Sequence of chain 1.B:
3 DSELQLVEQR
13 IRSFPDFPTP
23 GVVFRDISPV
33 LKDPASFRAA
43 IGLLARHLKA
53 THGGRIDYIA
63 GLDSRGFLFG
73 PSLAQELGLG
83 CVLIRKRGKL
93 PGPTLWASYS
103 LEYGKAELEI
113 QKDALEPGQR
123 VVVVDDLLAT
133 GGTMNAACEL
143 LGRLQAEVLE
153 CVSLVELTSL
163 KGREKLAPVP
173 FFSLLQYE

Binding-site contacts:
Ligand atom O1 contacts residue MG1 of chain 1.I at 2.4 Å.
Ligand atom O2X contacts residue THR132 of chain 1.B at 3.1 Å (h-bond).
Ligand atom O3X contacts residue THR132 of chain 1.B at 3.5 Å (h-bond).
Ligand atom O3 contacts residue MG1 of chain 1.I at 2.6 Å.
Ligand atom O2 contacts residue MG1 of chain 1.I at 2.9 Å.
Ligand atom O4 contacts residue ADE1 of chain 1.L at 2.6 Å (h-bond).
Ligand atom O1 contacts residue PO41 of chain 1.E at 2.8 Å (h-bond).
Ligand atom O2X contacts residue PRP1 of chain 1.J at 0.4 Å (h-bond).
Ligand atom O5 contacts residue PRP1 of chain 1.J at 0.3 Å (h-bond).
Ligand atom C3 contacts residue LEU129 of chain 1.B at 3.2 Å (hydrophobic).
Ligand atom C1 contacts residue ARG67 of chain 1.B at 3.3 Å.
Ligand atom P' contacts residue THR132 of chain 1.B at 3.3 Å.
Ligand atom O2X contacts residue ALA131 of chain 1.B at 2.7 Å (h-bond).
Ligand atom O3X contacts residue GLY134 of chain 1.B at 3.1 Å (h-bond).
Ligand atom O2 contacts residue ASP128 of chain 1.B at 2.5 Å (salt-bridge).
Ligand atom C2 contacts residue ASP128 of chain 1.B at 3.3 Å.
Ligand atom C4 contacts residue ADE1 of chain 1.L at 3.5 Å.
Ligand atom O5 contacts residue ALA131 of chain 1.B at 3.5 Å.
Ligand atom C5 contacts residue ADE1 of chain 1.L at 3.5 Å.
Ligand atom C5 contacts residue LEU129 of chain 1.B at 3.5 Å (hydrophobic).
Ligand atom O3X contacts residue THR135 of chain 1.B at 2.8 Å (h-bond).
Ligand atom P' contacts residue PRP1 of chain 1.J at 0.4 Å.
Ligand atom O2 contacts residue PRP1 of chain 1.J at 1.0 Å (h-bond).
Ligand atom O1 contacts residue PRP1 of chain 1.J at 0.7 Å (h-bond).
Ligand atom C5 contacts residue PRP1 of chain 1.J at 0.7 Å.
Ligand atom O3 contacts residue ASP127 of chain 1.B at 2.6 Å (salt-bridge).
Ligand atom C2 contacts residue PRP1 of chain 1.J at 1.0 Å.
Ligand atom C3 contacts residue PRP1 of chain 1.J at 1.1 Å.
Ligand atom O2X contacts residue GLY133 of chain 1.B at 2.7 Å (h-bond).
Ligand atom O3X contacts residue PRP1 of chain 1.J at 0.6 Å (h-bond).
Ligand atom C2 contacts residue ADE1 of chain 1.L at 3.2 Å.
Ligand atom C1 contacts residue ADE1 of chain 1.L at 3.0 Å.
Ligand atom O1X contacts residue THR132 of chain 1.B at 2.4 Å (h-bond).
Ligand atom C4 contacts residue PRP1 of chain 1.J at 0.8 Å.
Ligand atom O1X contacts residue ALA131 of chain 1.B at 3.2 Å.
Ligand atom O4 contacts residue PRP1 of chain 1.J at 0.8 Å (h-bond).
Ligand atom C1 contacts residue PRP1 of chain 1.J at 0.7 Å.
Ligand atom O2 contacts residue ARG67 of chain 1.B at 3.0 Å.
Ligand atom O1X contacts residue PRP1 of chain 1.J at 0.5 Å (h-bond).
Ligand atom O3 contacts residue PRP1 of chain 1.J at 0.5 Å.

A protein and the small-molecule ligand that binds it are described below.
Small molecule (SMILES): O=P(O)(O)OC[C@H]1O[C@H](O)[C@H](O)[C@@H]1O